This small molecule binds to this protein.
Small molecule (SMILES): CC[C@H](C)[C@H](N)C(=O)N[C@@H](Cc1cnc[nH]1)C(=O)N[C@H](C(=O)N[C@H](C(=O)N[C@H](C(=O)N1CCC[C@H]1C(=O)N[C@@H](C)C(=O)N[C@@H](CC(=O)O)C(=O)N[C@@H](CC(C)C)C(=O)N[C@@H](CC1=c2ccccc2=NC1)C(=O)N[C@@H](CC(=O)O)C(=O)N[C@@H](CC1=c2ccccc2=NC1)C(=O)N[C@H](C(=O)N[C@H](C=O)CC(N)=O)[C@@H](C)CC)[C@@H](C)CC)[C@@H](C)O)C(C)C

Binding-site contacts:
Ligand atom O contacts residue ASN31 of chain 1.B at 3.1 Å (h-bond).
Ligand atom O contacts residue ILE34 of chain 1.B at 3.2 Å.
Ligand atom O contacts residue LEU118 of chain 1.A at 2.8 Å (h-bond).
Ligand atom N contacts residue PHE116 of chain 1.A at 3.0 Å (h-bond).
Ligand atom CB contacts residue TYR68 of chain 2.A at 3.4 Å (hydrophobic).
Ligand atom CB contacts residue ASN36 of chain 1.B at 3.3 Å.
Ligand atom O contacts residue PHE116 of chain 1.A at 2.9 Å (h-bond).
Ligand atom O contacts residue ASN33 of chain 1.B at 2.9 Å (h-bond).
Ligand atom ND1 contacts residue ASN31 of chain 1.B at 2.9 Å (h-bond).
Ligand atom OD2 contacts residue LYS120 of chain 1.A at 2.8 Å (salt-bridge).
Ligand atom O contacts residue HIS35 of chain 1.B at 3.0 Å (h-bond).
Ligand atom CA contacts residue PHE116 of chain 1.A at 3.4 Å (hydrophobic).
Ligand atom CA contacts residue ASN33 of chain 1.B at 3.4 Å.
Ligand atom O contacts residue SER115 of chain 1.A at 3.4 Å.
Ligand atom CB contacts residue HIS35 of chain 1.B at 3.5 Å.
Ligand atom N contacts residue ASN33 of chain 1.B at 2.9 Å (h-bond).
Ligand atom O contacts residue LEU32 of chain 1.B at 3.2 Å.
Ligand atom CG contacts residue TYR68 of chain 2.A at 3.1 Å (hydrophobic).
Ligand atom CE2 contacts residue ARG107 of chain 2.A at 3.5 Å.
Ligand atom CE1 contacts residue ASN31 of chain 1.B at 3.4 Å.
Ligand atom N contacts residue ASN31 of chain 1.B at 3.0 Å (h-bond).
Ligand atom CA contacts residue ASN114 of chain 1.A at 3.5 Å.
Ligand atom CG1 contacts residue LEU32 of chain 1.B at 3.6 Å (hydrophobic).
Ligand atom OD2 contacts residue TYR68 of chain 2.A at 2.7 Å (h-bond).
Ligand atom CZ2 contacts residue ARG107 of chain 2.A at 3.4 Å.
Ligand atom CD1 contacts residue ARG107 of chain 2.A at 3.5 Å.
Ligand atom CA contacts residue ASN31 of chain 1.B at 3.3 Å.
Ligand atom N contacts residue MET29 of chain 1.B at 3.3 Å (h-bond).
Ligand atom NE1 contacts residue ARG67 of chain 2.A at 3.0 Å (salt-bridge).
Ligand atom CG1 contacts residue ASN33 of chain 1.B at 3.4 Å.
Ligand atom N contacts residue HIS35 of chain 1.B at 2.8 Å (h-bond).
Ligand atom CH2 contacts residue ARG107 of chain 2.A at 3.5 Å.
Ligand atom NE1 contacts residue ARG107 of chain 2.A at 3.6 Å (salt-bridge).
Ligand atom O contacts residue MET29 of chain 1.B at 3.5 Å (h-bond).
Ligand atom O contacts residue ARG117 of chain 1.A at 3.5 Å.
Ligand atom N contacts residue ASN114 of chain 1.A at 3.2 Å (h-bond).
Ligand atom CD1 contacts residue SER70 of chain 2.A at 3.4 Å.
Ligand atom NE1 contacts residue PRO65 of chain 2.A at 3.2 Å (h-bond).
Ligand atom O contacts residue ARG107 of chain 2.A at 2.8 Å (salt-bridge).
Ligand atom NE1 contacts residue TYR68 of chain 2.A at 3.5 Å (h-bond).

Sequence of chain 1.B:
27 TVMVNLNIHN

Sequence of chain 1.A:
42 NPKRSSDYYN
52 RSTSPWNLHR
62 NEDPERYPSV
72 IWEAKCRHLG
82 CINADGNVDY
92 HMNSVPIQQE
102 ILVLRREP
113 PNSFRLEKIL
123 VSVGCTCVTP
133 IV

Sequence of chain 2.A:
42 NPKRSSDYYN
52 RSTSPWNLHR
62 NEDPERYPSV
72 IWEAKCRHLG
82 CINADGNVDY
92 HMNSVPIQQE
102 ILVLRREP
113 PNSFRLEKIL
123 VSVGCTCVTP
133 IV